Binding-site contacts:
Ligand atom C1 contacts residue ASN106 of chain 1.A at 1.4 Å.
Ligand atom O5 contacts residue ASN109 of chain 1.A at 3.8 Å.
Ligand atom C8 contacts residue SER107 of chain 1.A at 3.6 Å.
Ligand atom C5 contacts residue ASN106 of chain 1.A at 3.7 Å.
Ligand atom O5 contacts residue VAL111 of chain 1.A at 3.8 Å.
Ligand atom C6 contacts residue ASN109 of chain 1.A at 4.5 Å.
Ligand atom C5 contacts residue ASN109 of chain 1.A at 3.9 Å.
Ligand atom C4 contacts residue ASN106 of chain 1.A at 4.2 Å.
Ligand atom C1 contacts residue ASN109 of chain 1.A at 3.8 Å.
Ligand atom N2 contacts residue THR108 of chain 1.A at 3.0 Å (h-bond).
Ligand atom C1 contacts residue THR108 of chain 1.A at 4.1 Å.
Ligand atom C2 contacts residue THR108 of chain 1.A at 4.2 Å.
Ligand atom C3 contacts residue THR108 of chain 1.A at 4.3 Å.
Ligand atom O6 contacts residue VAL111 of chain 1.A at 4.3 Å.
Ligand atom C3 contacts residue ASN106 of chain 1.A at 3.8 Å.
Ligand atom C7 contacts residue THR108 of chain 1.A at 3.5 Å.
Ligand atom C2 contacts residue ASN106 of chain 1.A at 2.4 Å.
Ligand atom O5 contacts residue ASN106 of chain 1.A at 2.4 Å (h-bond).
Ligand atom C5 contacts residue VAL111 of chain 1.A at 4.2 Å (hydrophobic).
Ligand atom N2 contacts residue ASN106 of chain 1.A at 2.9 Å (h-bond).
Ligand atom C7 contacts residue ASN106 of chain 1.A at 3.2 Å.
Ligand atom C8 contacts residue THR108 of chain 1.A at 3.1 Å.
Ligand atom O7 contacts residue ASN106 of chain 1.A at 3.2 Å (h-bond).
Ligand atom C6 contacts residue ILE151 of chain 1.A at 4.2 Å (hydrophobic).
Ligand atom C8 contacts residue ASN106 of chain 1.A at 3.3 Å.
Ligand atom C6 contacts residue VAL111 of chain 1.A at 3.9 Å (hydrophobic).

Sequence of chain 1.A:
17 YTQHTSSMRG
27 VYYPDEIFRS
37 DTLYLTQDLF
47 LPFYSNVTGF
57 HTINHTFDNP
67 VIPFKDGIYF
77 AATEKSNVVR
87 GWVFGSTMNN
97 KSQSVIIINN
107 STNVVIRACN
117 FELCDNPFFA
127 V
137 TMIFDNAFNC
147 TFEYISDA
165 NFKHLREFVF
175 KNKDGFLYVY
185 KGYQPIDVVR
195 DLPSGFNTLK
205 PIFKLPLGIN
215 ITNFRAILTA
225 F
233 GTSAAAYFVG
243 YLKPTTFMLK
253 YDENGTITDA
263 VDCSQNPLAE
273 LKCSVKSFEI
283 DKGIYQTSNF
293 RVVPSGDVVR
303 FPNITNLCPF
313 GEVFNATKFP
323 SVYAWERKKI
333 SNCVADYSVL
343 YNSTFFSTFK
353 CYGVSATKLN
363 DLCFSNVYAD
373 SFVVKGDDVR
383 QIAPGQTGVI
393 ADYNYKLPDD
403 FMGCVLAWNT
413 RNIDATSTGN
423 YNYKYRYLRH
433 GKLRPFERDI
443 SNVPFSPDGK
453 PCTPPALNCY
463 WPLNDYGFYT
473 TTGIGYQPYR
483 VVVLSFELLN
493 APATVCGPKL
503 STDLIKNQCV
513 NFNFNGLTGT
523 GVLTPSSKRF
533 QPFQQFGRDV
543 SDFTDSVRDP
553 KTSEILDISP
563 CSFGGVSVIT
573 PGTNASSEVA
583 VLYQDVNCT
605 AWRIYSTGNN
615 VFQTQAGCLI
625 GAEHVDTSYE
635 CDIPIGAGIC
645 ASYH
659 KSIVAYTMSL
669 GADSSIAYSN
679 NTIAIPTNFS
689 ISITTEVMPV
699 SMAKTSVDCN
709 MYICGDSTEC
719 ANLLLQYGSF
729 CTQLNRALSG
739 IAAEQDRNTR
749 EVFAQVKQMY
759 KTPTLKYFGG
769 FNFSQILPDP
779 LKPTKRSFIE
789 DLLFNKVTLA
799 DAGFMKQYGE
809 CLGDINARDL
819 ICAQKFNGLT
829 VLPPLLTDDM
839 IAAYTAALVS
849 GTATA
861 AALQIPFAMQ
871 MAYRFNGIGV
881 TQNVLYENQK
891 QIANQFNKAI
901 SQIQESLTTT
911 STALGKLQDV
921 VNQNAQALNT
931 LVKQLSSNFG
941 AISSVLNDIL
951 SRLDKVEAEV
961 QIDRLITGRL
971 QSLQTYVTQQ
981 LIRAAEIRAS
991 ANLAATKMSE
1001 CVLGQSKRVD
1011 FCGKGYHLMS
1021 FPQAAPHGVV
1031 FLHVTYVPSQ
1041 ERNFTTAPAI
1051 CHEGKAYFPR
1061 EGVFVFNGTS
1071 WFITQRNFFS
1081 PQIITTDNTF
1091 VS

The protein below binds the small molecule below.
Small molecule (SMILES): CC(=O)N[C@@H]1[C@@H](O)[C@H](O)[C@@H](CO)O[C@H]1O